Binding-site contacts:
Ligand atom C1 contacts residue ASN118 of chain 1.A at 1.4 Å.
Ligand atom O1 contacts residue ASN118 of chain 1.A at 2.2 Å (h-bond).
Ligand atom C7 contacts residue ASN118 of chain 1.A at 3.0 Å.
Ligand atom C2 contacts residue ASN118 of chain 1.A at 2.5 Å.
Ligand atom C1 contacts residue GLU166 of chain 1.A at 4.3 Å.
Ligand atom C4 contacts residue ASN118 of chain 1.A at 4.1 Å.
Ligand atom O6 contacts residue TRP168 of chain 1.A at 2.1 Å (h-bond).
Ligand atom O7 contacts residue ASN118 of chain 1.A at 3.0 Å (h-bond).
Ligand atom O5 contacts residue GLU166 of chain 1.A at 3.1 Å (salt-bridge).
Ligand atom O3 contacts residue ASN118 of chain 1.A at 4.4 Å.
Ligand atom N2 contacts residue ASN118 of chain 1.A at 2.9 Å.
Ligand atom C3 contacts residue ASN118 of chain 1.A at 3.8 Å.
Ligand atom O1 contacts residue VAL116 of chain 1.A at 4.5 Å.
Ligand atom C8 contacts residue ASN118 of chain 1.A at 4.1 Å.
Ligand atom C5 contacts residue TRP168 of chain 1.A at 4.3 Å (hydrophobic).
Ligand atom O5 contacts residue ASN118 of chain 1.A at 2.4 Å (h-bond).
Ligand atom C5 contacts residue ASN118 of chain 1.A at 3.7 Å.
Ligand atom C6 contacts residue GLU166 of chain 1.A at 3.5 Å.
Ligand atom C6 contacts residue TRP168 of chain 1.A at 3.0 Å (hydrophobic).
Ligand atom O6 contacts residue GLU166 of chain 1.A at 4.5 Å.
Ligand atom C5 contacts residue GLU166 of chain 1.A at 3.8 Å.

Sequence of chain 1.A:
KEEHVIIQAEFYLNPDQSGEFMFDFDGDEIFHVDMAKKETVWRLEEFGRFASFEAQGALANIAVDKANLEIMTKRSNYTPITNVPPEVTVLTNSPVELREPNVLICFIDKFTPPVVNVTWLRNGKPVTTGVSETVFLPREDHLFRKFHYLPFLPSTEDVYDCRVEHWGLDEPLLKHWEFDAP

The small molecule below binds the protein below.
Small molecule (SMILES): CC(=O)N[C@@H]1[C@@H](O)[C@H](O)[C@@H](CO)O[C@H]1O